Sequence of chain 1.C:
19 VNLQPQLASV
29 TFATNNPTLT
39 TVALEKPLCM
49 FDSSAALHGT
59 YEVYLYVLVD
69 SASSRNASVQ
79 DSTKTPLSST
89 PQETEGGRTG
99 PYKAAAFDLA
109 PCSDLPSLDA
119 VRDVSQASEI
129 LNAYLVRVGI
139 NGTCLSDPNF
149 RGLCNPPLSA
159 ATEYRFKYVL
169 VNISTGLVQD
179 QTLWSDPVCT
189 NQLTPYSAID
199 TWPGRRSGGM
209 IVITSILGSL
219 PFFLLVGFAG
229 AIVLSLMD

A protein and the small-molecule ligand that binds it are described below.
Small molecule (SMILES): CC(=O)N[C@H]1[C@H](O[C@H]2[C@H](O)[C@@H](NC(C)=O)CO[C@@H]2CO)O[C@H](CO)[C@@H](O[C@@H]2O[C@H](CO[C@H]3O[C@H](CO)[C@@H](O)[C@H](O)[C@@H]3O)[C@@H](O)[C@H](O[C@H]3O[C@H](CO)[C@@H](O)[C@H](O)[C@@H]3O)[C@@H]2O)[C@@H]1O

Binding-site contacts:
Ligand atom O5 contacts residue PHE148 of chain 1.C at 3.7 Å.
Ligand atom C6 contacts residue THR141 of chain 1.C at 3.4 Å.
Ligand atom C1 contacts residue THR141 of chain 1.C at 4.0 Å.
Ligand atom C8 contacts residue ILE138 of chain 1.C at 4.1 Å (hydrophobic).
Ligand atom C5 contacts residue THR141 of chain 1.C at 3.5 Å.
Ligand atom C4 contacts residue PHE148 of chain 1.C at 3.6 Å (hydrophobic).
Ligand atom C3 contacts residue ASN139 of chain 1.C at 3.8 Å.
Ligand atom O6 contacts residue CYS142 of chain 1.C at 3.5 Å.
Ligand atom O6 contacts residue PHE148 of chain 1.C at 3.0 Å.
Ligand atom O7 contacts residue ASN139 of chain 1.C at 2.8 Å (h-bond).
Ligand atom C3 contacts residue PHE148 of chain 1.C at 4.1 Å (hydrophobic).
Ligand atom C1 contacts residue ASN139 of chain 1.C at 1.4 Å.
Ligand atom C5 contacts residue ASN139 of chain 1.C at 3.6 Å.
Ligand atom C7 contacts residue ASN139 of chain 1.C at 3.2 Å.
Ligand atom O4 contacts residue PHE148 of chain 1.C at 4.4 Å.
Ligand atom O3 contacts residue PHE148 of chain 1.C at 3.7 Å.
Ligand atom O5 contacts residue CYS142 of chain 1.C at 3.7 Å.
Ligand atom C5 contacts residue PHE148 of chain 1.C at 4.0 Å (hydrophobic).
Ligand atom C2 contacts residue ASN139 of chain 1.C at 2.5 Å.
Ligand atom O5 contacts residue ASN139 of chain 1.C at 2.3 Å (h-bond).
Ligand atom N2 contacts residue ASN139 of chain 1.C at 3.0 Å (h-bond).
Ligand atom C2 contacts residue PHE148 of chain 1.C at 4.1 Å (hydrophobic).
Ligand atom C6 contacts residue PHE148 of chain 1.C at 3.9 Å (hydrophobic).
Ligand atom C4 contacts residue ASN139 of chain 1.C at 4.2 Å.
Ligand atom C1 contacts residue PHE148 of chain 1.C at 3.8 Å (hydrophobic).
Ligand atom O5 contacts residue THR141 of chain 1.C at 3.3 Å (h-bond).
Ligand atom O6 contacts residue THR141 of chain 1.C at 3.7 Å.
Ligand atom O7 contacts residue ILE138 of chain 1.C at 4.4 Å.